The small molecule below binds the protein below.
Small molecule (SMILES): NC(=O)C[C@H](N)C(=O)O

Sequence of chain 2.C:
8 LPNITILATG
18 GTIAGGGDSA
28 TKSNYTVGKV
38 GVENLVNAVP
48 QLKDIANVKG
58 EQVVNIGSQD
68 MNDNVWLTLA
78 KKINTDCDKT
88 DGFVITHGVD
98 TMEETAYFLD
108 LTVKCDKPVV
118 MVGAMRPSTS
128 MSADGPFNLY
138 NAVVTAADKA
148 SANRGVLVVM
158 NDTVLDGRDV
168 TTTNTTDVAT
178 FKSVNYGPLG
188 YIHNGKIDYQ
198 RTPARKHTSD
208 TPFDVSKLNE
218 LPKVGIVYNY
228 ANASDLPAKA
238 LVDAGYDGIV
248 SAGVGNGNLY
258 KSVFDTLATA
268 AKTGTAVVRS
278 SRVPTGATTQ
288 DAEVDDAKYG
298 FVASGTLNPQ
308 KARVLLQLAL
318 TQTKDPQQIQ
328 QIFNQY

Sequence of chain 2.D:
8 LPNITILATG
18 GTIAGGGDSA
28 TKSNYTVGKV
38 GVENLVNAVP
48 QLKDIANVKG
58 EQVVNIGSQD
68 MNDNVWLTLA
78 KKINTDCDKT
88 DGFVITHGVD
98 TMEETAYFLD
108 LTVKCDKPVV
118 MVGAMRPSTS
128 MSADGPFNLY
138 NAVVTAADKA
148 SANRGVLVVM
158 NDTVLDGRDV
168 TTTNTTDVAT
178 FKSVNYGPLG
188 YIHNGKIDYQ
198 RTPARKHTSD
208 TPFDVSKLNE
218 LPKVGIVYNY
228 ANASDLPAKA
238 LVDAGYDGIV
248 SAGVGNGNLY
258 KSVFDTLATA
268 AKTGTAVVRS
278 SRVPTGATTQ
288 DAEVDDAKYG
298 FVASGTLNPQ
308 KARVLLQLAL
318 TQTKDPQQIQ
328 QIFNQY

Binding-site contacts:
Ligand atom N contacts residue GLN66 of chain 2.D at 2.8 Å (h-bond).
Ligand atom CA contacts residue GLN66 of chain 2.D at 3.8 Å.
Ligand atom OXT contacts residue GLY64 of chain 2.D at 3.4 Å.
Ligand atom C contacts residue GLN66 of chain 2.D at 3.6 Å.
Ligand atom ND2 contacts residue ALA121 of chain 2.D at 2.9 Å (h-bond).
Ligand atom O contacts residue GLN66 of chain 2.D at 4.0 Å.
Ligand atom CA contacts residue VAL34 of chain 2.D at 3.8 Å (hydrophobic).
Ligand atom O contacts residue VAL96 of chain 2.D at 3.2 Å (h-bond).
Ligand atom C contacts residue VAL96 of chain 2.D at 3.8 Å (hydrophobic).
Ligand atom O contacts residue ASP97 of chain 2.D at 3.0 Å (salt-bridge).
Ligand atom CA contacts residue THR19 of chain 2.D at 3.3 Å.
Ligand atom OXT contacts residue THR19 of chain 2.D at 4.0 Å.
Ligand atom ND2 contacts residue VAL96 of chain 2.D at 3.8 Å.
Ligand atom OD1 contacts residue GLY18 of chain 2.D at 4.0 Å.
Ligand atom ND2 contacts residue THR19 of chain 2.D at 3.0 Å (h-bond).
Ligand atom OXT contacts residue SER65 of chain 2.D at 2.7 Å (h-bond).
Ligand atom OD1 contacts residue GLY95 of chain 2.D at 3.3 Å.
Ligand atom O contacts residue SER65 of chain 2.D at 2.6 Å (h-bond).
Ligand atom C contacts residue ASP97 of chain 2.D at 3.8 Å.
Ligand atom N contacts residue ASP97 of chain 2.D at 2.8 Å (salt-bridge).
Ligand atom OD1 contacts residue THR19 of chain 2.D at 3.1 Å (h-bond).
Ligand atom CB contacts residue GLU290 of chain 2.C at 3.6 Å.
Ligand atom OD1 contacts residue ALA121 of chain 2.D at 3.7 Å.
Ligand atom CG contacts residue VAL96 of chain 2.D at 3.6 Å (hydrophobic).
Ligand atom C contacts residue GLY95 of chain 2.D at 3.4 Å.
Ligand atom OXT contacts residue GLY95 of chain 2.D at 3.2 Å.
Ligand atom OXT contacts residue GLN66 of chain 2.D at 3.6 Å.
Ligand atom C contacts residue SER65 of chain 2.D at 3.4 Å.
Ligand atom CB contacts residue ASP97 of chain 2.D at 3.4 Å.
Ligand atom N contacts residue ASN255 of chain 2.C at 3.4 Å (h-bond).
Ligand atom CG contacts residue ALA121 of chain 2.D at 3.7 Å (hydrophobic).
Ligand atom N contacts residue VAL34 of chain 2.D at 4.0 Å.
Ligand atom N contacts residue GLU290 of chain 2.C at 2.8 Å (salt-bridge).
Ligand atom CG contacts residue THR19 of chain 2.D at 2.7 Å.
Ligand atom OD1 contacts residue VAL96 of chain 2.D at 3.0 Å (h-bond).
Ligand atom OXT contacts residue GLY18 of chain 2.D at 3.3 Å.
Ligand atom CB contacts residue THR19 of chain 2.D at 3.1 Å.
Ligand atom CA contacts residue ASP97 of chain 2.D at 3.7 Å.
Ligand atom O contacts residue GLY95 of chain 2.D at 3.3 Å.
Ligand atom CA contacts residue GLU290 of chain 2.C at 3.5 Å.